A small-molecule ligand and the protein it binds are described below.
Small molecule (SMILES): C[C@@H]1C[C@H]2C(=O)OC[C@H](NC(=O)[C@H](Cc3cc(F)cc(F)c3)NC(=O)CCC3CCCCC3)C(=O)N3CCC[C@H]3C(=O)N3CC=CC[C@H]3C(=O)N[C@@H](C)C(=O)N2C1

Sequence of chain 1.U:
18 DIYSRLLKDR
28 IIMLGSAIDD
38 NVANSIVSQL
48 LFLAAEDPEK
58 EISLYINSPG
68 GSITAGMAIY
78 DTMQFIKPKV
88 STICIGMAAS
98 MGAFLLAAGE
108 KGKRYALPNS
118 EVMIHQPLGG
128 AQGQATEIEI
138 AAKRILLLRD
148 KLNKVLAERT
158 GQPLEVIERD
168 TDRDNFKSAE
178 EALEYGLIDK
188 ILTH

Sequence of chain 1.T:
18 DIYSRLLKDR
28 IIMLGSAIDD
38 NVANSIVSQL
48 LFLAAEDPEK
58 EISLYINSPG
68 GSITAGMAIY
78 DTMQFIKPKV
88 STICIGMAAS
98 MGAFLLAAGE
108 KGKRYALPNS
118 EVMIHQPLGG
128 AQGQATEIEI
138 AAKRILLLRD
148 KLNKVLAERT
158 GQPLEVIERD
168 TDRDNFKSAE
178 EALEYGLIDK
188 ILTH

Binding-site contacts:
Ligand atom CD contacts residue ILE28 of chain 1.U at 3.5 Å (hydrophobic).
Ligand atom CZ contacts residue THR79 of chain 1.T at 3.4 Å.
Ligand atom F1 contacts residue THR79 of chain 1.T at 3.4 Å.
Ligand atom F2 contacts residue TYR62 of chain 1.U at 3.9 Å.
Ligand atom CB contacts residue ILE90 of chain 1.U at 3.5 Å (hydrophobic).
Ligand atom C4 contacts residue ARG22 of chain 1.U at 3.5 Å.
Ligand atom O contacts residue SER60 of chain 1.U at 3.5 Å (h-bond).
Ligand atom C4 contacts residue ASP26 of chain 1.U at 3.9 Å.
Ligand atom C contacts residue SER60 of chain 1.U at 3.5 Å.
Ligand atom CD contacts residue TYR62 of chain 1.U at 3.6 Å (hydrophobic).
Ligand atom C3 contacts residue ARG22 of chain 1.U at 3.7 Å.
Ligand atom F1 contacts residue ASP78 of chain 1.T at 3.8 Å.
Ligand atom CD2 contacts residue LEU48 of chain 1.T at 3.8 Å (hydrophobic).
Ligand atom CZ contacts residue LEU114 of chain 1.U at 3.4 Å (hydrophobic).
Ligand atom CA contacts residue TYR62 of chain 1.U at 3.6 Å (hydrophobic).
Ligand atom CD contacts residue TYR112 of chain 1.U at 3.5 Å (hydrophobic).
Ligand atom C5 contacts residue LEU23 of chain 1.U at 3.4 Å (hydrophobic).
Ligand atom CE2 contacts residue LEU48 of chain 1.T at 3.8 Å (hydrophobic).
Ligand atom F2 contacts residue ILE92 of chain 1.U at 3.2 Å.
Ligand atom CD2 contacts residue TYR62 of chain 1.U at 3.5 Å (hydrophobic).
Ligand atom O contacts residue PHE82 of chain 1.T at 3.8 Å.
Ligand atom O contacts residue TYR62 of chain 1.U at 2.4 Å (h-bond).
Ligand atom CE contacts residue ASP26 of chain 1.U at 3.1 Å.
Ligand atom CG contacts residue TYR112 of chain 1.U at 3.8 Å (hydrophobic).
Ligand atom CE contacts residue ILE28 of chain 1.U at 3.7 Å (hydrophobic).
Ligand atom C6 contacts residue LEU48 of chain 1.T at 3.7 Å (hydrophobic).
Ligand atom C contacts residue TYR62 of chain 1.U at 3.5 Å (hydrophobic).
Ligand atom F1 contacts residue LEU114 of chain 1.U at 3.5 Å.
Ligand atom O contacts residue TYR112 of chain 1.U at 3.6 Å (h-bond).
Ligand atom F2 contacts residue VAL44 of chain 1.T at 3.5 Å.
Ligand atom C9 contacts residue LEU48 of chain 1.T at 3.7 Å (hydrophobic).
Ligand atom C8 contacts residue TYR62 of chain 1.U at 3.8 Å (hydrophobic).
Ligand atom CD1 contacts residue PHE82 of chain 1.T at 3.9 Å (hydrophobic).
Ligand atom N contacts residue TYR62 of chain 1.U at 2.9 Å (h-bond).
Ligand atom O2 contacts residue LEU48 of chain 1.T at 3.3 Å.
Ligand atom F1 contacts residue PHE82 of chain 1.T at 3.3 Å.
Ligand atom CE contacts residue LEU189 of chain 1.U at 3.5 Å (hydrophobic).
Ligand atom CE1 contacts residue LEU114 of chain 1.U at 3.7 Å (hydrophobic).
Ligand atom C3 contacts residue ASP26 of chain 1.U at 3.1 Å.
Ligand atom CB contacts residue TYR62 of chain 1.U at 3.4 Å (hydrophobic).